A protein and the small-molecule ligand that binds it are described below.
Small molecule (SMILES): O=P(O)(O)OC[C@H]1O[C@@H](O)[C@H](O)[C@@H]1O

Binding-site contacts:
Ligand atom C2 contacts residue HIS1479 of chain 1.A at 3.9 Å.
Ligand atom O2X contacts residue ARG1360 of chain 1.A at 2.6 Å (salt-bridge).
Ligand atom C1 contacts residue PHE1476 of chain 1.A at 3.8 Å (hydrophobic).
Ligand atom C5 contacts residue ARG1428 of chain 1.A at 3.5 Å.
Ligand atom O1X contacts residue AMP1 of chain 1.F at 3.4 Å (h-bond).
Ligand atom O5 contacts residue ARG1360 of chain 1.A at 3.9 Å.
Ligand atom P' contacts residue AMP1 of chain 1.F at 3.7 Å.
Ligand atom O1 contacts residue VAL1435 of chain 1.A at 3.7 Å.
Ligand atom C2 contacts residue ALA1328 of chain 1.A at 3.9 Å (hydrophobic).
Ligand atom O1 contacts residue CYS1424 of chain 1.A at 3.0 Å (h-bond).
Ligand atom O2 contacts residue ASP1330 of chain 1.A at 2.5 Å (salt-bridge).
Ligand atom O2X contacts residue ARG1428 of chain 1.A at 3.0 Å (salt-bridge).
Ligand atom O1X contacts residue ASP1460 of chain 1.A at 3.1 Å (salt-bridge).
Ligand atom O4 contacts residue ASP1426 of chain 1.A at 3.0 Å (salt-bridge).
Ligand atom O4 contacts residue ARG1428 of chain 1.A at 3.0 Å (salt-bridge).
Ligand atom O2 contacts residue CYS1424 of chain 1.A at 3.6 Å (h-bond).
Ligand atom O1X contacts residue ARG1360 of chain 1.A at 2.9 Å (salt-bridge).
Ligand atom O5 contacts residue GLY1371 of chain 1.A at 3.7 Å.
Ligand atom C2 contacts residue ASP1330 of chain 1.A at 3.8 Å.
Ligand atom P' contacts residue ARG1360 of chain 1.A at 3.5 Å.
Ligand atom O3 contacts residue HIS1479 of chain 1.A at 3.0 Å (h-bond).
Ligand atom O3X contacts residue PHE1372 of chain 1.A at 3.3 Å.
Ligand atom O2 contacts residue HIS1479 of chain 1.A at 3.1 Å (h-bond).
Ligand atom C1 contacts residue HIS1479 of chain 1.A at 3.9 Å.
Ligand atom O3 contacts residue ASP1330 of chain 1.A at 2.7 Å (salt-bridge).
Ligand atom O4 contacts residue PHE1476 of chain 1.A at 3.5 Å.
Ligand atom C3 contacts residue ASP1330 of chain 1.A at 3.4 Å.
Ligand atom O5 contacts residue GLY1370 of chain 1.A at 3.6 Å (h-bond).
Ligand atom C1 contacts residue ASP1426 of chain 1.A at 3.4 Å.
Ligand atom O3X contacts residue MG1 of chain 1.J at 3.5 Å.
Ligand atom O5 contacts residue MG1 of chain 1.J at 3.9 Å.
Ligand atom C4 contacts residue ARG1428 of chain 1.A at 3.7 Å.
Ligand atom C1 contacts residue CYS1424 of chain 1.A at 3.8 Å (hydrophobic).
Ligand atom O1X contacts residue GLY1370 of chain 1.A at 3.7 Å.
Ligand atom O1X contacts residue MG1 of chain 1.J at 2.1 Å.
Ligand atom P' contacts residue MG1 of chain 1.J at 3.2 Å.
Ligand atom O1 contacts residue ASP1426 of chain 1.A at 2.9 Å (salt-bridge).
Ligand atom C2 contacts residue CYS1424 of chain 1.A at 3.8 Å (hydrophobic).
Ligand atom O2 contacts residue THR1437 of chain 1.A at 3.9 Å.
Ligand atom O3X contacts residue AMP1 of chain 1.F at 3.0 Å (h-bond).

Sequence of chain 1.A:
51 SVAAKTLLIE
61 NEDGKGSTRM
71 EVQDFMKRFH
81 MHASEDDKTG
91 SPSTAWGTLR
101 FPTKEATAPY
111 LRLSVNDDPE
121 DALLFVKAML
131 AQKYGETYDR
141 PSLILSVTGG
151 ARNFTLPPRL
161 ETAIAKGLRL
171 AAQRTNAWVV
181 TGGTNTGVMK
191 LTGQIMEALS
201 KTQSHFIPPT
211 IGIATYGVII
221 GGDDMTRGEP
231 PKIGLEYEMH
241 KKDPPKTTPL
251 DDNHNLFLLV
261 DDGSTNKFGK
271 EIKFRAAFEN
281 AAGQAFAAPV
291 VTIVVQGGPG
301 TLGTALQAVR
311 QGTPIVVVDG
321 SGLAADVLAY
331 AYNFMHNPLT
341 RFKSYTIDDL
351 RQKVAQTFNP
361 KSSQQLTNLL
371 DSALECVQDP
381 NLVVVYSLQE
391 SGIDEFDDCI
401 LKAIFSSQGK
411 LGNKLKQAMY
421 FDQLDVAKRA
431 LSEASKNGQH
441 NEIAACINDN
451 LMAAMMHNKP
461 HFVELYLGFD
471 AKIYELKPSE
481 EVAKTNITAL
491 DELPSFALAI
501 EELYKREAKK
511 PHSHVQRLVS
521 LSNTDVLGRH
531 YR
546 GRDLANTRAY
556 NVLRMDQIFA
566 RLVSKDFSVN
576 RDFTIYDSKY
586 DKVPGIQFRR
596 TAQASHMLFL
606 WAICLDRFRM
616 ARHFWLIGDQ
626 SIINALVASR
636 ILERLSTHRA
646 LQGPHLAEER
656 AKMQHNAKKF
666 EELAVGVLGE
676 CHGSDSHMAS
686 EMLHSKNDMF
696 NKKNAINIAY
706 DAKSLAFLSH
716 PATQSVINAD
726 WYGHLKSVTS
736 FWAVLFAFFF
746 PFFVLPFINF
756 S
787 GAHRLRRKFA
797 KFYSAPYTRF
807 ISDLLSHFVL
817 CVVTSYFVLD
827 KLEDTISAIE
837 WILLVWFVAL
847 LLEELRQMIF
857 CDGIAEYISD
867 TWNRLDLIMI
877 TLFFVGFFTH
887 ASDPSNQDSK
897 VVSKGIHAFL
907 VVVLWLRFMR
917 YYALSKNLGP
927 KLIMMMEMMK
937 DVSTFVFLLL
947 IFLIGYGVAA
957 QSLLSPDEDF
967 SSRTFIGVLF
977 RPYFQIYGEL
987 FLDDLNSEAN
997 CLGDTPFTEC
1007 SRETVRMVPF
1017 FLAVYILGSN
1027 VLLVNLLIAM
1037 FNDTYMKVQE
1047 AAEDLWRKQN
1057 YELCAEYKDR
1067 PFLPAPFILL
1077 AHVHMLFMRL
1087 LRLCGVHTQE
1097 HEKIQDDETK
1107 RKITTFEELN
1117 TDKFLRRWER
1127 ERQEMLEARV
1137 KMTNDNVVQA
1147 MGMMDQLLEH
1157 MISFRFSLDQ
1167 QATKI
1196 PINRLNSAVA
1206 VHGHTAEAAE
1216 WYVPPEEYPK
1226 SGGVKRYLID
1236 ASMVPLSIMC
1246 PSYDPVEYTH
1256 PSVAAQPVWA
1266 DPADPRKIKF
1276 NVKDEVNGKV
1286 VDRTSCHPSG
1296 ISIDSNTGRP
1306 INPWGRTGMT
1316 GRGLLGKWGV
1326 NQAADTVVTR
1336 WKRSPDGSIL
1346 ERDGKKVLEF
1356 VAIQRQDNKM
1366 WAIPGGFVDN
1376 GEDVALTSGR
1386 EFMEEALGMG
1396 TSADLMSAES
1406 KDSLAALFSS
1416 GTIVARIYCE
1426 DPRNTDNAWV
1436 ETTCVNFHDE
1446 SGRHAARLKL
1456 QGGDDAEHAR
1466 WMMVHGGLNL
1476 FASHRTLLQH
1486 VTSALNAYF